Sequence of chain 1.E:
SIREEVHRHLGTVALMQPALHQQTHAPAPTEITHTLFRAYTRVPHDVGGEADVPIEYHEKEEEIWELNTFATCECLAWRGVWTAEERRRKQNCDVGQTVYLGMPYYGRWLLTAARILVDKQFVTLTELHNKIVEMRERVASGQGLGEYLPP

The protein below binds the small molecule below.
Small molecule (SMILES): OC[C@H]1O[C@](O)(CO)[C@@H](O)[C@@H]1O

Sequence of chain 1.D:
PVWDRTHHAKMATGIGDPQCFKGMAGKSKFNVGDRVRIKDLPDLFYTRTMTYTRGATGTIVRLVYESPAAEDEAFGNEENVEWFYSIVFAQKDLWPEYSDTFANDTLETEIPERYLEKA

Sequence of chain 1.F:
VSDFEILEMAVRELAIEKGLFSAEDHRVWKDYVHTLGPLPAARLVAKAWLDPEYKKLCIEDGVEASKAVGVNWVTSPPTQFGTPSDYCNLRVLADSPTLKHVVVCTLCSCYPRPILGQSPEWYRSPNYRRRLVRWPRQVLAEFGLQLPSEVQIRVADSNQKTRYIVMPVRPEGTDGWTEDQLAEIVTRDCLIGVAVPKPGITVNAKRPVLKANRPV

Binding-site contacts:
Ligand atom C3 contacts residue HIS10 of chain 1.B at 4.0 Å.
Ligand atom O3 contacts residue LEU13 of chain 1.B at 3.8 Å.
Ligand atom C2 contacts residue ARG157 of chain 1.F at 4.2 Å.
Ligand atom O4 contacts residue ARG157 of chain 1.F at 3.1 Å (salt-bridge).
Ligand atom C2 contacts residue LEU13 of chain 1.B at 4.2 Å (hydrophobic).
Ligand atom O1 contacts residue ALA54 of chain 1.E at 3.8 Å.
Ligand atom C1 contacts residue LEU13 of chain 1.B at 3.7 Å (hydrophobic).
Ligand atom O4 contacts residue GLU104 of chain 1.D at 4.4 Å.
Ligand atom C1 contacts residue GLY14 of chain 1.B at 3.8 Å.
Ligand atom C1 contacts residue GLY52 of chain 1.E at 4.4 Å.
Ligand atom O2 contacts residue HIS10 of chain 1.B at 2.7 Å (h-bond).
Ligand atom C1 contacts residue ARG157 of chain 1.F at 3.9 Å.
Ligand atom C2 contacts residue GLY14 of chain 1.B at 4.0 Å.
Ligand atom C4 contacts residue ARG157 of chain 1.F at 3.8 Å.
Ligand atom C2 contacts residue HIS10 of chain 1.B at 3.8 Å.
Ligand atom O2 contacts residue LEU13 of chain 1.B at 3.6 Å.
Ligand atom O3 contacts residue ARG157 of chain 1.F at 3.1 Å (salt-bridge).
Ligand atom C4 contacts residue HIS10 of chain 1.B at 4.1 Å.
Ligand atom O2 contacts residue GLY14 of chain 1.B at 2.9 Å (h-bond).
Ligand atom O4 contacts residue HIS10 of chain 1.B at 4.1 Å.
Ligand atom C3 contacts residue ARG157 of chain 1.F at 3.3 Å.
Ligand atom O3 contacts residue HIS10 of chain 1.B at 2.7 Å (h-bond).
Ligand atom O1 contacts residue GLY52 of chain 1.E at 3.6 Å.
Ligand atom O1 contacts residue ARG157 of chain 1.F at 3.1 Å (salt-bridge).

Sequence of chain 1.B:
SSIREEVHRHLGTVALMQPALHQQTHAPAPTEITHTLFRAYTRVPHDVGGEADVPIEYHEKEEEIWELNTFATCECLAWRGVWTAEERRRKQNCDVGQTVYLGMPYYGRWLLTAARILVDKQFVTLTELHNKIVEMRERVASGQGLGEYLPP